The small molecule below binds the protein below.
Small molecule (SMILES): O=C(O)[C@@](O)(COP(=O)(O)O)[C@H](O)[C@H](O)COP(=O)(O)O

Sequence of chain 1.O:
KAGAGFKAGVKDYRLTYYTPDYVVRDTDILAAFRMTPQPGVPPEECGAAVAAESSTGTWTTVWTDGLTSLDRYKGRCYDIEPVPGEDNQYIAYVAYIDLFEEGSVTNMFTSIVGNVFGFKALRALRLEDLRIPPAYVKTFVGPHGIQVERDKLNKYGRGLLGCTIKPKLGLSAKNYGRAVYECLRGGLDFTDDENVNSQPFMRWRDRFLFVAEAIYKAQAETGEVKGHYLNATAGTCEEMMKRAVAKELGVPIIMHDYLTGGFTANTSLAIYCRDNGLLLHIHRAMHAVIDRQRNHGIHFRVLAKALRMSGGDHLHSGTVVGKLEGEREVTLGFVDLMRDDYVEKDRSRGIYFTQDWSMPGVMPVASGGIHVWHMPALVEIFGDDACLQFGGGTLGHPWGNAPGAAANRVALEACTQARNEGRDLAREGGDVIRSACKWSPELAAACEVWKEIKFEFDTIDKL

Sequence of chain 1.G:
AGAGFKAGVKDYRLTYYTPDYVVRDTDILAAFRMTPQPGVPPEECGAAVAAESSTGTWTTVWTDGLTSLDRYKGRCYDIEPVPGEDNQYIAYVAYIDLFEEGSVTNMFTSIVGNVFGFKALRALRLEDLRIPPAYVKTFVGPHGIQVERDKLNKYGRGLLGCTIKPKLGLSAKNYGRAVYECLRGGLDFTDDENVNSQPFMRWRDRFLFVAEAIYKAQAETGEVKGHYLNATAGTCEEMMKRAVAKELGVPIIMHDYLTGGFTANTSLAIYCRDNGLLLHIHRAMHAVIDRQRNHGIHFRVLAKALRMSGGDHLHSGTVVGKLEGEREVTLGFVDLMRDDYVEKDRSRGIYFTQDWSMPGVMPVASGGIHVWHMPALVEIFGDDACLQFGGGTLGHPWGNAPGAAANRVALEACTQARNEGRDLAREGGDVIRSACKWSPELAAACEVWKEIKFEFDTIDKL

Binding-site contacts:
Ligand atom O4 contacts residue GLY380 of chain 1.G at 3.3 Å (h-bond).
Ligand atom C contacts residue MG1 of chain 1.TA at 2.8 Å.
Ligand atom O2P contacts residue THR65 of chain 1.O at 3.4 Å (h-bond).
Ligand atom O5P contacts residue ARG295 of chain 1.G at 2.9 Å (salt-bridge).
Ligand atom O3 contacts residue HIS294 of chain 1.G at 2.8 Å (h-bond).
Ligand atom O6 contacts residue GLU204 of chain 1.G at 3.2 Å (salt-bridge).
Ligand atom O2P contacts residue GLY380 of chain 1.G at 3.4 Å.
Ligand atom C contacts residue LYS175 of chain 1.G at 3.4 Å.
Ligand atom O6 contacts residue LYS175 of chain 1.G at 3.3 Å (salt-bridge).
Ligand atom O6 contacts residue MG1 of chain 1.TA at 2.2 Å.
Ligand atom O2 contacts residue LYS175 of chain 1.G at 3.0 Å (salt-bridge).
Ligand atom C3 contacts residue MG1 of chain 1.TA at 3.0 Å.
Ligand atom O2 contacts residue ASP203 of chain 1.G at 3.4 Å (salt-bridge).
Ligand atom O2 contacts residue KCX201 of chain 1.G at 3.0 Å (h-bond).
Ligand atom O2P contacts residue LYS334 of chain 1.G at 2.9 Å (salt-bridge).
Ligand atom O3 contacts residue GLU204 of chain 1.G at 2.9 Å (salt-bridge).
Ligand atom O2 contacts residue MG1 of chain 1.TA at 2.3 Å.
Ligand atom C2 contacts residue MG1 of chain 1.TA at 2.8 Å.
Ligand atom O6 contacts residue ASP203 of chain 1.G at 3.1 Å (salt-bridge).
Ligand atom C3 contacts residue KCX201 of chain 1.G at 3.2 Å.
Ligand atom O2P contacts residue GLY381 of chain 1.G at 2.9 Å (h-bond).
Ligand atom O6P contacts residue ARG295 of chain 1.G at 2.9 Å (salt-bridge).
Ligand atom O2P contacts residue TRP66 of chain 1.O at 3.2 Å.
Ligand atom O4P contacts residue HIS327 of chain 1.G at 2.8 Å (h-bond).
Ligand atom O2 contacts residue THR173 of chain 1.G at 2.8 Å (h-bond).
Ligand atom O4P contacts residue SER379 of chain 1.G at 3.2 Å (h-bond).
Ligand atom O3P contacts residue LYS175 of chain 1.G at 3.4 Å.
Ligand atom O3 contacts residue MG1 of chain 1.TA at 2.2 Å.
Ligand atom O1P contacts residue GLY403 of chain 1.G at 2.8 Å (h-bond).
Ligand atom O6 contacts residue LYS177 of chain 1.G at 2.8 Å (salt-bridge).
Ligand atom O7 contacts residue LYS334 of chain 1.G at 2.9 Å (salt-bridge).
Ligand atom O6 contacts residue ASN123 of chain 1.O at 3.1 Å (h-bond).
Ligand atom O3P contacts residue GLY404 of chain 1.G at 2.8 Å (h-bond).
Ligand atom O7 contacts residue GLU60 of chain 1.O at 3.3 Å (salt-bridge).
Ligand atom O4 contacts residue SER379 of chain 1.G at 2.8 Å (h-bond).
Ligand atom C5 contacts residue HIS294 of chain 1.G at 3.6 Å.
Ligand atom O3 contacts residue KCX201 of chain 1.G at 2.6 Å (h-bond).
Ligand atom P1 contacts residue THR65 of chain 1.O at 3.4 Å.
Ligand atom O3P contacts residue THR65 of chain 1.O at 2.5 Å (h-bond).
Ligand atom O1 contacts residue LYS175 of chain 1.G at 3.3 Å (salt-bridge).